Binding-site contacts:
Ligand atom O6 contacts residue PHE208 of chain 1.K at 3.3 Å.
Ligand atom C7 contacts residue SER251 of chain 1.K at 3.5 Å.
Ligand atom C6 contacts residue SER248 of chain 1.K at 4.3 Å.
Ligand atom O6 contacts residue SER207 of chain 1.K at 4.2 Å.
Ligand atom O6 contacts residue ASP211 of chain 1.K at 4.0 Å.
Ligand atom C2 contacts residue ASN252 of chain 1.K at 2.6 Å.
Ligand atom C6 contacts residue PHE208 of chain 1.K at 3.6 Å (hydrophobic).
Ligand atom C8 contacts residue ASP211 of chain 1.K at 3.5 Å.
Ligand atom O5 contacts residue ASN252 of chain 1.K at 2.3 Å (h-bond).
Ligand atom C8 contacts residue SER251 of chain 1.K at 4.0 Å.
Ligand atom C7 contacts residue ASN252 of chain 1.K at 4.1 Å.
Ligand atom C5 contacts residue PHE208 of chain 1.K at 4.3 Å (hydrophobic).
Ligand atom O5 contacts residue PHE208 of chain 1.K at 3.7 Å.
Ligand atom O7 contacts residue SER251 of chain 1.K at 2.9 Å (h-bond).
Ligand atom C5 contacts residue ASN252 of chain 1.K at 3.6 Å.
Ligand atom C1 contacts residue ASN252 of chain 1.K at 1.4 Å.
Ligand atom C3 contacts residue ASN252 of chain 1.K at 3.9 Å.
Ligand atom N2 contacts residue ASN252 of chain 1.K at 3.0 Å (h-bond).
Ligand atom C7 contacts residue ASP211 of chain 1.K at 4.4 Å.
Ligand atom N2 contacts residue SER251 of chain 1.K at 4.0 Å.
Ligand atom C4 contacts residue ASN252 of chain 1.K at 4.3 Å.

Sequence of chain 1.K:
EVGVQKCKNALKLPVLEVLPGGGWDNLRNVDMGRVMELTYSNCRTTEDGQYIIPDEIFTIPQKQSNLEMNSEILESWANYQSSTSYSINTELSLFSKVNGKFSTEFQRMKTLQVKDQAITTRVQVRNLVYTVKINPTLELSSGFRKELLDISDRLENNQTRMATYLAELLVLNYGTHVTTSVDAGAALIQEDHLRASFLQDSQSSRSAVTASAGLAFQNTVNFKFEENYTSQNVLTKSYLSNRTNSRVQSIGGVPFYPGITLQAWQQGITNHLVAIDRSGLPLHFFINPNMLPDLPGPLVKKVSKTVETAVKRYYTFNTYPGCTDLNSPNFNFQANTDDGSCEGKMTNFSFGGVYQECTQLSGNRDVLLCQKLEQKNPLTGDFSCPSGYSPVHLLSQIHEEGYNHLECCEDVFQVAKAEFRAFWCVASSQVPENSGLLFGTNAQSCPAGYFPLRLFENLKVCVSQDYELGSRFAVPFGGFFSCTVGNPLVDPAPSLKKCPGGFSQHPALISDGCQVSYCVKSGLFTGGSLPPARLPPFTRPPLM

This small molecule binds to this protein.
Small molecule (SMILES): CC(=O)N[C@H]1[C@H](O[C@H]2[C@H](O)[C@@H](NC(C)=O)CO[C@@H]2CO)O[C@H](CO)[C@@H](O)[C@@H]1O